The small molecule below binds the protein below.
Small molecule (SMILES): O=P(O)(O)OC[C@H]1O[C@](O)(COP(=O)(O)O)[C@@H](O)[C@@H]1O

Sequence of chain 1.E:
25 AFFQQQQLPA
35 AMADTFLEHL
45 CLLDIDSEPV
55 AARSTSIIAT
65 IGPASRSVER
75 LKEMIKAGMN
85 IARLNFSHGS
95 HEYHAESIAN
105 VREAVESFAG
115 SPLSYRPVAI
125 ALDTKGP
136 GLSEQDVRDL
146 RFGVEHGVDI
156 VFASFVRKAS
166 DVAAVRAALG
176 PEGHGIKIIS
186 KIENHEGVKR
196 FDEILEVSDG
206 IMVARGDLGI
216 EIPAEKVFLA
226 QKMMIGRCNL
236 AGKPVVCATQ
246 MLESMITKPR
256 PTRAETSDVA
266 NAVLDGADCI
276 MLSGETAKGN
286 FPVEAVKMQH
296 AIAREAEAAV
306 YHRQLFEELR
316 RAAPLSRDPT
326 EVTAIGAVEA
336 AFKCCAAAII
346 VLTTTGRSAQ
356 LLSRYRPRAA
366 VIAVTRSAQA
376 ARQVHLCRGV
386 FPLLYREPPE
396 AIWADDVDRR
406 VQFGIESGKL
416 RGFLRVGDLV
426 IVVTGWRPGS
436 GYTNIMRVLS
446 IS

Binding-site contacts:
Ligand atom O3 contacts residue GLY430 of chain 1.E at 3.1 Å.
Ligand atom O6 contacts residue THR349 of chain 1.E at 3.1 Å (h-bond).
Ligand atom O6P contacts residue SER435 of chain 1.E at 3.1 Å (h-bond).
Ligand atom P2 contacts residue THR348 of chain 1.E at 3.5 Å.
Ligand atom O5P contacts residue SER435 of chain 1.E at 2.7 Å (h-bond).
Ligand atom O6P contacts residue GLY436 of chain 1.E at 2.8 Å (h-bond).
Ligand atom O2P contacts residue GLY434 of chain 1.E at 2.9 Å (h-bond).
Ligand atom O2 contacts residue GLY430 of chain 1.E at 3.5 Å (h-bond).
Ligand atom O4 contacts residue THR438 of chain 1.E at 3.5 Å (h-bond).
Ligand atom C4 contacts residue GLY434 of chain 1.E at 3.2 Å.
Ligand atom O6P contacts residue SER353 of chain 1.E at 3.6 Å.
Ligand atom O2 contacts residue LEU347 of chain 1.E at 3.5 Å.
Ligand atom C6 contacts residue THR438 of chain 1.E at 3.5 Å.
Ligand atom C3 contacts residue GLY434 of chain 1.E at 3.4 Å.
Ligand atom O4P contacts residue ARG352 of chain 1.E at 3.8 Å.
Ligand atom O3 contacts residue ARG432 of chain 1.E at 2.8 Å (salt-bridge).
Ligand atom P1 contacts residue ARG405 of chain 1.E at 3.6 Å.
Ligand atom O5P contacts residue THR349 of chain 1.E at 3.4 Å (h-bond).
Ligand atom O6 contacts residue THR348 of chain 1.E at 3.6 Å.
Ligand atom O5P contacts residue THR348 of chain 1.E at 3.7 Å.
Ligand atom O4 contacts residue GLY436 of chain 1.E at 3.7 Å.
Ligand atom C3 contacts residue ARG432 of chain 1.E at 3.3 Å.
Ligand atom P2 contacts residue SER435 of chain 1.E at 3.4 Å.
Ligand atom O5 contacts residue LEU347 of chain 1.E at 3.8 Å.
Ligand atom C6 contacts residue SER353 of chain 1.E at 3.8 Å.
Ligand atom P2 contacts residue SER353 of chain 1.E at 3.6 Å.
Ligand atom C5 contacts residue GLY434 of chain 1.E at 3.3 Å.
Ligand atom O2P contacts residue PRO433 of chain 1.E at 3.8 Å.
Ligand atom O5P contacts residue THR350 of chain 1.E at 2.7 Å (h-bond).
Ligand atom O4 contacts residue TYR437 of chain 1.E at 2.9 Å (h-bond).
Ligand atom O4P contacts residue SER353 of chain 1.E at 2.7 Å (h-bond).
Ligand atom P2 contacts residue THR349 of chain 1.E at 3.7 Å.
Ligand atom O1 contacts residue GLY434 of chain 1.E at 3.8 Å.
Ligand atom O3P contacts residue ARG405 of chain 1.E at 3.0 Å (salt-bridge).
Ligand atom O3P contacts residue TRP398 of chain 1.E at 2.7 Å (h-bond).
Ligand atom O4P contacts residue THR348 of chain 1.E at 2.6 Å (h-bond).
Ligand atom O4 contacts residue GLY434 of chain 1.E at 2.5 Å (h-bond).
Ligand atom O3 contacts residue TRP398 of chain 1.E at 3.7 Å.
Ligand atom C6 contacts residue LEU347 of chain 1.E at 3.6 Å (hydrophobic).
Ligand atom O1P contacts residue ARG405 of chain 1.E at 2.7 Å (salt-bridge).